Sequence of chain 1.B:
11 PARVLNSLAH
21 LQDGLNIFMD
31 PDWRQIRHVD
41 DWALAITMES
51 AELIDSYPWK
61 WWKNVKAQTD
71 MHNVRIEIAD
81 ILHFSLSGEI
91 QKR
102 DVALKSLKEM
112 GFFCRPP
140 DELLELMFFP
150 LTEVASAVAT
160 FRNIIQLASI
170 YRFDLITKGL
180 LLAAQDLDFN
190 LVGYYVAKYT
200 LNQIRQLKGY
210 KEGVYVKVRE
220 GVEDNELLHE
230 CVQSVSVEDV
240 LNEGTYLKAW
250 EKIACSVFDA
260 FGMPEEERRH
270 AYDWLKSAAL

Binding-site contacts:
Ligand atom O5' contacts residue TRP62 of chain 1.A at 3.4 Å (h-bond).
Ligand atom C4 contacts residue MET29 of chain 1.B at 3.5 Å (hydrophobic).
Ligand atom C4' contacts residue ASN201 of chain 1.B at 3.5 Å.
Ligand atom C5 contacts residue MET29 of chain 1.B at 3.7 Å (hydrophobic).
Ligand atom O1A contacts residue GLU49 of chain 1.B at 3.1 Å (salt-bridge).
Ligand atom O3' contacts residue ASN201 of chain 1.B at 2.9 Å (h-bond).
Ligand atom O3' contacts residue ASP80 of chain 1.B at 2.5 Å (salt-bridge).
Ligand atom O2A contacts residue TRP62 of chain 1.A at 3.3 Å (h-bond).
Ligand atom N3 contacts residue ASN26 of chain 1.B at 2.9 Å (h-bond).
Ligand atom O4 contacts residue TRP61 of chain 1.A at 2.9 Å (h-bond).
Ligand atom O2 contacts residue LEU25 of chain 1.B at 3.1 Å.
Ligand atom O2 contacts residue ASN26 of chain 1.B at 3.7 Å.
Ligand atom O3B contacts residue LYS197 of chain 1.B at 3.2 Å (salt-bridge).
Ligand atom O4' contacts residue ASN201 of chain 1.B at 3.4 Å (h-bond).
Ligand atom O4 contacts residue TRP42 of chain 1.B at 3.6 Å.
Ligand atom C1' contacts residue ASN201 of chain 1.B at 3.5 Å.
Ligand atom C2' contacts residue PHE84 of chain 1.B at 3.5 Å (hydrophobic).
Ligand atom O2 contacts residue GLN22 of chain 1.B at 3.2 Å (h-bond).
Ligand atom C3' contacts residue ASP80 of chain 1.B at 3.1 Å.
Ligand atom O3A contacts residue ARG204 of chain 1.B at 3.1 Å (salt-bridge).
Ligand atom C5 contacts residue TRP62 of chain 1.A at 3.4 Å (hydrophobic).
Ligand atom O2A contacts residue TYR209 of chain 1.B at 2.9 Å (h-bond).
Ligand atom O4 contacts residue ASN26 of chain 1.B at 3.5 Å (h-bond).
Ligand atom C2' contacts residue HIS83 of chain 1.B at 3.6 Å.
Ligand atom O3' contacts residue LYS197 of chain 1.B at 3.7 Å.
Ligand atom O1A contacts residue LYS60 of chain 1.A at 3.4 Å (salt-bridge).
Ligand atom O2B contacts residue GLU77 of chain 1.B at 3.4 Å (salt-bridge).
Ligand atom O3B contacts residue ARG204 of chain 1.B at 3.1 Å (salt-bridge).
Ligand atom O2 contacts residue HIS83 of chain 1.B at 3.7 Å.
Ligand atom O1B contacts residue LYS216 of chain 1.B at 3.4 Å (salt-bridge).
Ligand atom O2B contacts residue ASP80 of chain 1.B at 3.5 Å (salt-bridge).
Ligand atom C4 contacts residue ASN26 of chain 1.B at 3.7 Å.
Ligand atom O4 contacts residue MET29 of chain 1.B at 3.7 Å.
Ligand atom O2B contacts residue GLU52 of chain 1.B at 3.0 Å (salt-bridge).
Ligand atom C6 contacts residue PHE84 of chain 1.B at 3.7 Å (hydrophobic).
Ligand atom C4 contacts residue TRP61 of chain 1.A at 3.7 Å (hydrophobic).
Ligand atom O3' contacts residue HIS83 of chain 1.B at 3.7 Å.
Ligand atom O3B contacts residue ASN224 of chain 1.B at 3.5 Å (h-bond).
Ligand atom C6 contacts residue TRP62 of chain 1.A at 3.4 Å (hydrophobic).
Ligand atom O2B contacts residue GLU49 of chain 1.B at 2.6 Å (salt-bridge).

Sequence of chain 1.A:
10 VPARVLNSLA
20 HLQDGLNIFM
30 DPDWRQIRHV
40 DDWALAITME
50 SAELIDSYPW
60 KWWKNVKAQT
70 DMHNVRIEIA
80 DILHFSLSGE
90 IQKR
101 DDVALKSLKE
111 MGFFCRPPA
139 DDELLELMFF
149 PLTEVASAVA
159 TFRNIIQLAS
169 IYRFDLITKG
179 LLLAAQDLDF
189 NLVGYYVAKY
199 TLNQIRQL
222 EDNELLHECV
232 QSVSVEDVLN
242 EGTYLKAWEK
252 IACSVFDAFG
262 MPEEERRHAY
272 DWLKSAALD

A protein and the small-molecule ligand that binds it are described below.
Small molecule (SMILES): O=c1ccn([C@H]2C[C@H](O)[C@@H](CO[P](=O)(O)OP(=O)(O)O)O2)c(=O)[nH]1